Sequence of chain 1.A:
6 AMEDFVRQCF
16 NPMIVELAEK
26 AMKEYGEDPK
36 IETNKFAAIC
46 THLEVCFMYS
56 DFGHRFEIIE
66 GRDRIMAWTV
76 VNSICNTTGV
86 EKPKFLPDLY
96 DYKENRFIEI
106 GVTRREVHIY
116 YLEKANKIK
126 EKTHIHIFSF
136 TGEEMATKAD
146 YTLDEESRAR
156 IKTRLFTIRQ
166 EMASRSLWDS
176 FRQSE

This small molecule binds to this protein.
Small molecule (SMILES): O=C(O)/C(O)=C/C(=O)[C@]1(Cc2ccc(Cl)cc2)CCCN(S(=O)(=O)Cc2ccccc2)C1

Binding-site contacts:
Ligand atom CA contacts residue MN1 of chain 1.C at 2.9 Å.
Ligand atom CZB contacts residue ILE44 of chain 1.A at 3.7 Å (hydrophobic).
Ligand atom O14 contacts residue GLU65 of chain 1.A at 3.4 Å (salt-bridge).
Ligand atom CE contacts residue HIS47 of chain 1.A at 3.6 Å.
Ligand atom CP contacts residue ARG69 of chain 1.A at 3.7 Å.
Ligand atom OAN contacts residue LYS119 of chain 1.A at 2.8 Å (salt-bridge).
Ligand atom OAO contacts residue ILE105 of chain 1.A at 2.9 Å (h-bond).
Ligand atom CZB contacts residue TYR30 of chain 1.A at 3.7 Å (hydrophobic).
Ligand atom O13 contacts residue MN1 of chain 1.D at 2.1 Å.
Ligand atom CE contacts residue MN1 of chain 1.C at 2.8 Å.
Ligand atom CEA contacts residue TYR30 of chain 1.A at 3.6 Å (hydrophobic).
Ligand atom CD2 contacts residue TYR30 of chain 1.A at 3.5 Å (hydrophobic).
Ligand atom O14 contacts residue ASP93 of chain 1.A at 3.0 Å (salt-bridge).
Ligand atom CE contacts residue GLU104 of chain 1.A at 3.5 Å.
Ligand atom CB contacts residue MN1 of chain 1.D at 3.0 Å.
Ligand atom O14 contacts residue GLU104 of chain 1.A at 3.2 Å (salt-bridge).
Ligand atom CD1 contacts residue ARG69 of chain 1.A at 3.7 Å.
Ligand atom CE2 contacts residue GLU29 of chain 1.A at 3.7 Å.
Ligand atom O31 contacts residue LEU91 of chain 1.A at 3.2 Å.
Ligand atom CEA contacts residue ALA26 of chain 1.A at 3.5 Å (hydrophobic).
Ligand atom O14 contacts residue HIS47 of chain 1.A at 3.2 Å (h-bond).
Ligand atom CA contacts residue MN1 of chain 1.D at 3.1 Å.
Ligand atom CL contacts residue MET27 of chain 1.A at 3.7 Å.
Ligand atom OAO contacts residue MN1 of chain 1.C at 2.1 Å.
Ligand atom CL contacts residue GLU32 of chain 1.A at 3.4 Å.
Ligand atom O14 contacts residue MN1 of chain 1.C at 2.2 Å.
Ligand atom O14 contacts residue MN1 of chain 1.D at 2.0 Å.
Ligand atom CE1 contacts residue GLU29 of chain 1.A at 3.4 Å.
Ligand atom CE contacts residue LYS119 of chain 1.A at 3.1 Å.
Ligand atom OAO contacts residue HIS47 of chain 1.A at 3.0 Å (h-bond).
Ligand atom CL contacts residue LYS40 of chain 1.A at 3.6 Å.
Ligand atom CA contacts residue HIS47 of chain 1.A at 3.7 Å.
Ligand atom OAO contacts residue GLU104 of chain 1.A at 3.0 Å (salt-bridge).
Ligand atom O13 contacts residue GLU65 of chain 1.A at 3.0 Å (salt-bridge).
Ligand atom OAO contacts residue LYS119 of chain 1.A at 3.2 Å (salt-bridge).
Ligand atom CM contacts residue MN1 of chain 1.D at 3.4 Å.
Ligand atom CL contacts residue TYR30 of chain 1.A at 3.7 Å.
Ligand atom CA contacts residue GLU104 of chain 1.A at 3.6 Å.
Ligand atom CB contacts residue GLU65 of chain 1.A at 3.6 Å.
Ligand atom CZ contacts residue GLU29 of chain 1.A at 2.8 Å.